This protein binds this small molecule.
Small molecule (SMILES): Nc1ccn([C@H]2C[C@H](O[P](=O)(O)OC[C@H]3O[C@@H](n4cnc5c4NC=NC5N)C[C@@H]3O[P](=O)(O)OC[C@H]3O[C@@H](n4cnc5c(=O)[nH]c(N)nc54)C[C@@H]3O[P](=O)(O)OC[C@H]3O[C@@H](n4cnc5c(=O)[nH]c(N)nc54)C[C@@H]3O[P](=O)(O)OC[C@H]3O[C@@H](n4ccc(N)nc4=O)C[C@@H]3O[P](=O)(O)OC[C@H]3O[C@@H](n4ccc(N)nc4=O)C[C@@H]3O[P](=O)(O)OC[C@H]3O[C@@H](n4cnc5c4NC=NC5N)C[C@@H]3O[P](=O)(O)OC[C@H]3O[C@@H](n4cnc5c4NC=NC5N)C[C@@H]3O[P](=O)(O)OC[C@H]3O[C@@H](n4cnc5c4NC=NC5N)C[C@@H]3O)[C@@H](COP(=O)=O)O2)c(=O)n1

Sequence of chain 5.A:
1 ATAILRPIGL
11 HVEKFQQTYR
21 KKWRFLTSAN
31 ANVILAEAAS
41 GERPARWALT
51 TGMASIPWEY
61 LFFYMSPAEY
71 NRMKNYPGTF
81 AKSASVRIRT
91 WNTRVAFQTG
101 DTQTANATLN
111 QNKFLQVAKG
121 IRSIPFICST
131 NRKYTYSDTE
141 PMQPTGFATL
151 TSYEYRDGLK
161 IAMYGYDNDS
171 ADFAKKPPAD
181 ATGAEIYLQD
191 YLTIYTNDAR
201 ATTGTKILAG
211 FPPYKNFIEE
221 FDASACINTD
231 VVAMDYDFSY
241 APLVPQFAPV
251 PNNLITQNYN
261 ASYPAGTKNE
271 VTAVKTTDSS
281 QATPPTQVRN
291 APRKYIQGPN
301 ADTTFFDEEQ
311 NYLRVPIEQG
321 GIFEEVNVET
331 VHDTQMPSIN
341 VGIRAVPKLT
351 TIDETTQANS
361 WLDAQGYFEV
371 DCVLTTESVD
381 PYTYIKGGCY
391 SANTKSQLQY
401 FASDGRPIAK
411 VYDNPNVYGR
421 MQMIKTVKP

Binding-site contacts:
Ligand atom N9 contacts residue ASP333 of chain 5.A at 3.3 Å (salt-bridge).
Ligand atom N1 contacts residue ASP237 of chain 5.A at 2.6 Å (salt-bridge).
Ligand atom C2 contacts residue ASP235 of chain 5.A at 3.2 Å.
Ligand atom OP2 contacts residue SER123 of chain 5.A at 2.3 Å (h-bond).
Ligand atom N3 contacts residue DG3 of chain 5.D at 3.4 Å.
Ligand atom N4 contacts residue DG2 of chain 5.B at 2.9 Å (h-bond).
Ligand atom N2 contacts residue DG3 of chain 5.D at 3.3 Å (h-bond).
Ligand atom N1 contacts residue DG3 of chain 5.D at 3.2 Å (h-bond).
Ligand atom N7 contacts residue ASP333 of chain 5.A at 3.4 Å (salt-bridge).
Ligand atom OP1 contacts residue GLY120 of chain 5.A at 3.0 Å.
Ligand atom N2 contacts residue TYR236 of chain 5.A at 3.4 Å (h-bond).
Ligand atom C2 contacts residue ASP237 of chain 5.A at 3.2 Å.
Ligand atom C2 contacts residue TYR236 of chain 5.A at 3.4 Å (hydrophobic).
Ligand atom N7 contacts residue GLN335 of chain 5.A at 3.0 Å (h-bond).
Ligand atom C4 contacts residue MET234 of chain 5.A at 3.1 Å (hydrophobic).
Ligand atom N1 contacts residue ASP235 of chain 5.A at 3.4 Å (salt-bridge).
Ligand atom N3 contacts residue DG2 of chain 5.B at 2.9 Å (h-bond).
Ligand atom O2 contacts residue DG2 of chain 5.B at 2.8 Å (h-bond).
Ligand atom C4 contacts residue TYR236 of chain 5.A at 3.4 Å (hydrophobic).
Ligand atom N3 contacts residue MET234 of chain 5.A at 2.6 Å.
Ligand atom C5 contacts residue DG3 of chain 5.D at 3.4 Å.
Ligand atom OP1 contacts residue PRO337 of chain 5.A at 3.1 Å.
Ligand atom C2 contacts residue MET234 of chain 5.A at 2.9 Å (hydrophobic).
Ligand atom O3' contacts residue PRO125 of chain 5.A at 3.3 Å.
Ligand atom OP1 contacts residue PRO125 of chain 5.A at 3.3 Å.
Ligand atom C5 contacts residue ASP333 of chain 5.A at 3.1 Å.
Ligand atom C8 contacts residue THR334 of chain 5.A at 3.4 Å.
Ligand atom C4 contacts residue ASP333 of chain 5.A at 3.1 Å.
Ligand atom N7 contacts residue THR334 of chain 5.A at 3.2 Å.
Ligand atom N2 contacts residue SER239 of chain 5.A at 3.2 Å (h-bond).
Ligand atom O4' contacts residue ARG420 of chain 5.A at 3.4 Å.
Ligand atom C8 contacts residue ASP333 of chain 5.A at 3.4 Å.
Ligand atom C4' contacts residue GLN335 of chain 5.A at 3.2 Å.
Ligand atom O5' contacts residue TYR418 of chain 5.A at 3.4 Å (h-bond).
Ligand atom N2 contacts residue ASP237 of chain 5.A at 2.9 Å (salt-bridge).
Ligand atom N3 contacts residue TYR236 of chain 5.A at 3.3 Å.
Ligand atom O6 contacts residue ASP237 of chain 5.A at 2.8 Å (salt-bridge).
Ligand atom O4' contacts residue GLN335 of chain 5.A at 2.9 Å (h-bond).
Ligand atom C8 contacts residue GLN335 of chain 5.A at 3.4 Å.
Ligand atom C6 contacts residue DG3 of chain 5.D at 3.4 Å.